Sequence of chain 22.F:
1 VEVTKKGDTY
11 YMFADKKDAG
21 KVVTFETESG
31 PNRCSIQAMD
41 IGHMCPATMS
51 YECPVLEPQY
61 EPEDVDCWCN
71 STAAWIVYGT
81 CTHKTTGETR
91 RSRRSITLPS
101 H

Binding-site contacts:
Ligand atom O5 contacts residue ASN70 of chain 22.F at 2.4 Å (h-bond).
Ligand atom N2 contacts residue ASN32 of chain 22.F at 4.2 Å.
Ligand atom O7 contacts residue PRO31 of chain 22.F at 3.2 Å (h-bond).
Ligand atom C5 contacts residue ASN70 of chain 22.F at 3.7 Å.
Ligand atom N2 contacts residue ASN70 of chain 22.F at 2.9 Å (h-bond).
Ligand atom N2 contacts residue PRO31 of chain 22.F at 2.8 Å (h-bond).
Ligand atom C7 contacts residue ASN70 of chain 22.F at 3.1 Å.
Ligand atom C3 contacts residue ASN70 of chain 22.F at 3.8 Å.
Ligand atom C1 contacts residue ASN70 of chain 22.F at 1.4 Å.
Ligand atom O7 contacts residue ASN70 of chain 22.F at 3.3 Å (h-bond).
Ligand atom C3 contacts residue PRO31 of chain 22.F at 4.0 Å (hydrophobic).
Ligand atom C6 contacts residue ARG33 of chain 22.F at 4.1 Å.
Ligand atom C2 contacts residue ASN70 of chain 22.F at 2.5 Å.
Ligand atom C2 contacts residue PRO31 of chain 22.F at 3.9 Å (hydrophobic).
Ligand atom C5 contacts residue ARG33 of chain 22.F at 4.1 Å.
Ligand atom O3 contacts residue PRO31 of chain 22.F at 4.0 Å.
Ligand atom C7 contacts residue PRO31 of chain 22.F at 3.4 Å (hydrophobic).
Ligand atom C1 contacts residue ARG33 of chain 22.F at 4.2 Å.
Ligand atom C8 contacts residue ASN70 of chain 22.F at 3.6 Å.
Ligand atom O7 contacts residue SER71 of chain 22.F at 4.2 Å.
Ligand atom O6 contacts residue ARG33 of chain 22.F at 3.6 Å.
Ligand atom C4 contacts residue ASN70 of chain 22.F at 4.2 Å.

This protein binds this small molecule.
Small molecule (SMILES): CC(=O)N[C@@H]1[C@@H](O)[C@H](O)[C@@H](CO)O[C@H]1O